Binding-site contacts:
Ligand atom C7 contacts residue ASN56 of chain 1.C at 3.2 Å.
Ligand atom C3 contacts residue ASN56 of chain 1.C at 3.8 Å.
Ligand atom O6 contacts residue PHE87 of chain 1.C at 3.8 Å.
Ligand atom O5 contacts residue ASN56 of chain 1.C at 2.2 Å (h-bond).
Ligand atom C8 contacts residue ASN56 of chain 1.C at 4.5 Å.
Ligand atom C6 contacts residue PHE87 of chain 1.C at 3.7 Å (hydrophobic).
Ligand atom O5 contacts residue PHE87 of chain 1.C at 3.6 Å.
Ligand atom C1 contacts residue ASN56 of chain 1.C at 1.4 Å.
Ligand atom C2 contacts residue ASN56 of chain 1.C at 2.5 Å.
Ligand atom C8 contacts residue LYS55 of chain 1.C at 4.2 Å.
Ligand atom O7 contacts residue ASN56 of chain 1.C at 2.9 Å (h-bond).
Ligand atom C5 contacts residue PHE87 of chain 1.C at 4.3 Å (hydrophobic).
Ligand atom N2 contacts residue ASN56 of chain 1.C at 3.0 Å (h-bond).
Ligand atom C4 contacts residue ASN56 of chain 1.C at 4.2 Å.
Ligand atom C5 contacts residue ASN56 of chain 1.C at 3.6 Å.

This small molecule binds to this protein.
Small molecule (SMILES): CC(=O)N[C@H]1[C@H](O[C@H]2[C@H](O)[C@@H](NC(C)=O)CO[C@@H]2CO)O[C@H](CO)[C@@H](O)[C@@H]1O

Sequence of chain 1.C:
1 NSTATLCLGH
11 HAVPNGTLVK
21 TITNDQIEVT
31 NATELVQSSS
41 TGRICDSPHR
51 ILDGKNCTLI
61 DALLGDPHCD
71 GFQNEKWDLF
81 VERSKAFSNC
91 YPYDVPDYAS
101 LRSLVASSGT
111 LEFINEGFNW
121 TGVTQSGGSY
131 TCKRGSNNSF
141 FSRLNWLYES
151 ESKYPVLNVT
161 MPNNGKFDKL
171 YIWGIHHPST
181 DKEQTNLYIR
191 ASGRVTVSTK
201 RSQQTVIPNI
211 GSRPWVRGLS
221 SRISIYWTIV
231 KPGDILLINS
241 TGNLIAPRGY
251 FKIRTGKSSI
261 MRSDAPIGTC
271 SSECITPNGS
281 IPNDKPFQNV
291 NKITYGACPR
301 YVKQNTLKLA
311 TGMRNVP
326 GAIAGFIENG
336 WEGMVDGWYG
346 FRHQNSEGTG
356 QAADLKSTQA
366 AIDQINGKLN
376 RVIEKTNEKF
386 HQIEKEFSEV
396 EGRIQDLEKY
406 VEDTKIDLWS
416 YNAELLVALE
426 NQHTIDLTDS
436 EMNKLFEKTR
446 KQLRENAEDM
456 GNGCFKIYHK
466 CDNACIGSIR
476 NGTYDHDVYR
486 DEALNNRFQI